Sequence of chain 1.B:
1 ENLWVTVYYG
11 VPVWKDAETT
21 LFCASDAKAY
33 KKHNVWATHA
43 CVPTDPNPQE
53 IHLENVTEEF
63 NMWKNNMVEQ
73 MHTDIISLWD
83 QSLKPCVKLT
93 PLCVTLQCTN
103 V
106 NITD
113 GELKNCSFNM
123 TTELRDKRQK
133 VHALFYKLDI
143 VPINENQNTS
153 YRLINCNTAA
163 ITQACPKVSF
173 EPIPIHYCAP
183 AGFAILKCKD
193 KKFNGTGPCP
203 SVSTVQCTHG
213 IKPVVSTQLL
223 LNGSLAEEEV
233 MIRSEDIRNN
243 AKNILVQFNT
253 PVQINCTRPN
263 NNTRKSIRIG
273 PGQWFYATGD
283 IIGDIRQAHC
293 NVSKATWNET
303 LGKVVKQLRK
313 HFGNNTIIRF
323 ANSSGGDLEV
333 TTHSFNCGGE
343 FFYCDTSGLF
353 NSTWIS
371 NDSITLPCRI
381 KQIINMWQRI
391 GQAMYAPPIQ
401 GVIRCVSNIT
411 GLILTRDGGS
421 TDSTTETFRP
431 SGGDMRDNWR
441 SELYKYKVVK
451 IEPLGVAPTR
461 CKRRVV

A small-molecule ligand and the protein it binds are described below.
Small molecule (SMILES): CC(=O)N[C@@H]1[C@@H](O)[C@H](O)[C@@H](CO)O[C@H]1O

Binding-site contacts:
Ligand atom C8 contacts residue SER349 of chain 1.B at 3.8 Å.
Ligand atom C7 contacts residue ASN353 of chain 1.B at 3.6 Å.
Ligand atom C4 contacts residue ASN353 of chain 1.B at 4.2 Å.
Ligand atom C2 contacts residue ASN353 of chain 1.B at 2.4 Å.
Ligand atom C3 contacts residue ASN353 of chain 1.B at 3.8 Å.
Ligand atom N2 contacts residue ASN353 of chain 1.B at 2.9 Å (h-bond).
Ligand atom C1 contacts residue ASN353 of chain 1.B at 1.4 Å.
Ligand atom O5 contacts residue ASN353 of chain 1.B at 2.4 Å (h-bond).
Ligand atom C5 contacts residue ASN353 of chain 1.B at 3.7 Å.
Ligand atom O7 contacts residue ASN353 of chain 1.B at 4.0 Å.